Binding-site contacts:
Ligand atom O contacts residue ILE130 of chain 7.B at 3.5 Å.
Ligand atom N contacts residue VAL125 of chain 7.B at 3.5 Å (h-bond).
Ligand atom C contacts residue VAL127 of chain 7.B at 3.0 Å (hydrophobic).
Ligand atom CD contacts residue GLN203 of chain 7.B at 2.8 Å.
Ligand atom CB contacts residue VAL125 of chain 7.B at 2.6 Å (hydrophobic).
Ligand atom CA contacts residue TYR162 of chain 7.B at 3.5 Å (hydrophobic).
Ligand atom SD contacts residue ARG165 of chain 7.B at 2.3 Å (salt-bridge).
Ligand atom C contacts residue ILE130 of chain 7.B at 3.7 Å (hydrophobic).
Ligand atom CD1 contacts residue GLN203 of chain 7.B at 3.4 Å.
Ligand atom CB contacts residue TYR162 of chain 7.B at 2.6 Å (hydrophobic).
Ligand atom N contacts residue GLN203 of chain 7.B at 2.9 Å (h-bond).
Ligand atom CD2 contacts residue PHE126 of chain 7.B at 3.3 Å (hydrophobic).
Ligand atom O contacts residue LEU161 of chain 7.B at 3.3 Å (h-bond).
Ligand atom CA contacts residue LEU161 of chain 7.B at 3.2 Å (hydrophobic).
Ligand atom CA contacts residue PHE126 of chain 7.B at 3.2 Å (hydrophobic).
Ligand atom CB contacts residue GLY105 of chain 7.B at 3.2 Å.
Ligand atom C contacts residue GLN203 of chain 7.B at 2.2 Å.
Ligand atom O contacts residue PHE126 of chain 7.B at 2.8 Å.
Ligand atom CA contacts residue ILE130 of chain 7.B at 3.3 Å (hydrophobic).
Ligand atom N contacts residue LEU161 of chain 7.B at 3.3 Å (h-bond).
Ligand atom O contacts residue VAL127 of chain 7.B at 2.2 Å.
Ligand atom CD1 contacts residue TYR162 of chain 7.B at 2.8 Å (hydrophobic).
Ligand atom CA contacts residue VAL127 of chain 7.B at 3.6 Å (hydrophobic).
Ligand atom C contacts residue TYR162 of chain 7.B at 3.5 Å (hydrophobic).
Ligand atom O contacts residue SER163 of chain 7.B at 3.6 Å (h-bond).
Ligand atom N contacts residue GLY105 of chain 7.B at 3.1 Å (h-bond).
Ligand atom CB contacts residue ILE130 of chain 7.B at 3.4 Å (hydrophobic).
Ligand atom O contacts residue VAL127 of chain 7.B at 1.8 Å (h-bond).
Ligand atom O contacts residue LEU103 of chain 7.B at 3.6 Å.
Ligand atom CG contacts residue TYR162 of chain 7.B at 3.1 Å (hydrophobic).
Ligand atom CE contacts residue ARG165 of chain 7.B at 2.8 Å.
Ligand atom CA contacts residue GLN203 of chain 7.B at 3.5 Å.
Ligand atom O contacts residue TYR162 of chain 7.B at 3.4 Å.
Ligand atom O contacts residue GLN203 of chain 7.B at 1.3 Å (h-bond).
Ligand atom C contacts residue VAL127 of chain 7.B at 3.5 Å (hydrophobic).
Ligand atom CG contacts residue PHE126 of chain 7.B at 3.7 Å (hydrophobic).
Ligand atom N contacts residue GLN203 of chain 7.B at 3.7 Å.
Ligand atom CB contacts residue ILE104 of chain 7.B at 3.5 Å (hydrophobic).
Ligand atom CA contacts residue VAL125 of chain 7.B at 3.1 Å (hydrophobic).
Ligand atom CD2 contacts residue LEU161 of chain 7.B at 3.4 Å (hydrophobic).

The protein below binds the small molecule below.
Small molecule (SMILES): CSCC[C@H](NC(=O)[C@@H]1CCCN1C(=O)[C@H](CC(C)C)NC(=O)[C@H](CC(C)C)NC(=O)[C@H](CCCCN)NC(=O)[C@H](C)NC(=O)[C@H](CCCCN)NC(=O)[C@@H](N)CCCN=C(N)N)C(=O)N[C@@H](CCC(=O)O)C(=O)N[C@@H](CCC(=O)O)C(=O)N[C@@H](C)C(=O)N[C@@H](CC(C)C)C(=O)N[C@@H](CC(C)C)C(=O)N1CCC[C@H]1C=O

Sequence of chain 7.B:
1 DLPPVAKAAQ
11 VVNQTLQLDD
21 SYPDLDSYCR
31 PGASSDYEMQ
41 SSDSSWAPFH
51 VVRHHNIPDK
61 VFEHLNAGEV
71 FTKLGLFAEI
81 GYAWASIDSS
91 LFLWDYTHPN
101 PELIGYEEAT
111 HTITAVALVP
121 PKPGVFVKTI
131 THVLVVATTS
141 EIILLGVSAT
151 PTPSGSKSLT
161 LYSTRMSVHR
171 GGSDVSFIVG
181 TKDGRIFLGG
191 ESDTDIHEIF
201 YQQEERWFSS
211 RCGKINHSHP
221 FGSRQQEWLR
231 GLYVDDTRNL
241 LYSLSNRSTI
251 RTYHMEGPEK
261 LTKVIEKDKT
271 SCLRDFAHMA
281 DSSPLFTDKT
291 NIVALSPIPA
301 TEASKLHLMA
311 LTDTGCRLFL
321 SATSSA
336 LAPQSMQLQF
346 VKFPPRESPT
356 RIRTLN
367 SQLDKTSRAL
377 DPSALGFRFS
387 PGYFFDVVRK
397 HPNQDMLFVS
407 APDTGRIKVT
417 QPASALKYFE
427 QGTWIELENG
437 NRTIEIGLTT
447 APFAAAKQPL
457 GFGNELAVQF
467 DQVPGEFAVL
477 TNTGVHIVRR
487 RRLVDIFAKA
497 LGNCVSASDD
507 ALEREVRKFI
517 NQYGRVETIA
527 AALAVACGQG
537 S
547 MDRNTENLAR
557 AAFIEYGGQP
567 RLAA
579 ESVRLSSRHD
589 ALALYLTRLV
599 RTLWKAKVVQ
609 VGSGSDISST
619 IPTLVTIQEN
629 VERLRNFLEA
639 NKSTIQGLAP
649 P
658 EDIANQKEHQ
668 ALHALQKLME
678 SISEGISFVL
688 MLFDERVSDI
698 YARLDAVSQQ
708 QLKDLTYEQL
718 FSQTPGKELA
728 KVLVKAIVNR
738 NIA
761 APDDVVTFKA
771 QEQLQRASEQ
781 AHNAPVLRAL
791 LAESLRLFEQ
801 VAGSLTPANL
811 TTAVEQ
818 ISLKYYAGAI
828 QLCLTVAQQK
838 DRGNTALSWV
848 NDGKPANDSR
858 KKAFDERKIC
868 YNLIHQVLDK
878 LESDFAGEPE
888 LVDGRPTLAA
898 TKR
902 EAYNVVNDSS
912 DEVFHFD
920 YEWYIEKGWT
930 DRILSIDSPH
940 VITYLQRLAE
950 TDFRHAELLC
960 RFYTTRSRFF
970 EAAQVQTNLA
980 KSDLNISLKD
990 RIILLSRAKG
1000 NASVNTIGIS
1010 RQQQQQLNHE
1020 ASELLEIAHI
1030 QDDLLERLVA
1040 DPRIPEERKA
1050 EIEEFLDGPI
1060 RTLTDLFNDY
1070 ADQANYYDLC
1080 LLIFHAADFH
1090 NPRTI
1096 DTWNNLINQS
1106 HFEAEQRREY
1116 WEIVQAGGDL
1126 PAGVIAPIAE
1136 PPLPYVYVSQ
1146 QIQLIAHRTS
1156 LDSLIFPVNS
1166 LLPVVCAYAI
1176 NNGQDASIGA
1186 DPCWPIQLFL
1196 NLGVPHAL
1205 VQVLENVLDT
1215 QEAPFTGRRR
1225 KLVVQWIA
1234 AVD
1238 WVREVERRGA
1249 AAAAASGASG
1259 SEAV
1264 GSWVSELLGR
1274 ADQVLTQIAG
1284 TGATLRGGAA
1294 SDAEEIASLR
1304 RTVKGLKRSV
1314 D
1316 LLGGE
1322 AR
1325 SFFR